A protein and the small-molecule ligand that binds it are described below.
Small molecule (SMILES): NCC(=O)O

Binding-site contacts:
Ligand atom C contacts residue HIS583 of chain 1.A at 4.3 Å.
Ligand atom O contacts residue HIS767 of chain 1.B at 3.5 Å (h-bond).
Ligand atom OXT contacts residue TYR766 of chain 1.B at 3.2 Å.
Ligand atom CA contacts residue HIS767 of chain 1.B at 4.5 Å.
Ligand atom N contacts residue HIS583 of chain 1.A at 3.2 Å (h-bond).
Ligand atom C contacts residue TYR766 of chain 1.B at 3.6 Å (hydrophobic).
Ligand atom OXT contacts residue HIS767 of chain 1.B at 2.4 Å (h-bond).
Ligand atom C contacts residue TRP696 of chain 1.A at 4.0 Å (hydrophobic).
Ligand atom CA contacts residue HIS583 of chain 1.A at 4.3 Å.
Ligand atom OXT contacts residue TRP696 of chain 1.A at 4.1 Å.
Ligand atom C contacts residue HIS767 of chain 1.B at 3.2 Å.
Ligand atom CA contacts residue SER681 of chain 1.A at 3.0 Å.
Ligand atom N contacts residue SER681 of chain 1.A at 4.2 Å.
Ligand atom C contacts residue SER681 of chain 1.A at 3.4 Å.
Ligand atom OXT contacts residue PHE316 of chain 1.A at 4.3 Å.
Ligand atom CA contacts residue PHE316 of chain 1.A at 4.0 Å (hydrophobic).
Ligand atom CA contacts residue TRQ697 of chain 1.A at 3.6 Å.
Ligand atom CA contacts residue TRP696 of chain 1.A at 4.0 Å (hydrophobic).
Ligand atom N contacts residue TRQ697 of chain 1.A at 2.2 Å (h-bond).
Ligand atom O contacts residue TYR766 of chain 1.B at 2.7 Å (h-bond).
Ligand atom C contacts residue PHE316 of chain 1.A at 3.8 Å (hydrophobic).
Ligand atom O contacts residue TRP696 of chain 1.A at 3.9 Å.
Ligand atom O contacts residue PHE316 of chain 1.A at 3.6 Å.
Ligand atom N contacts residue PHE316 of chain 1.A at 4.2 Å.
Ligand atom OXT contacts residue TYR772 of chain 1.A at 4.4 Å.
Ligand atom N contacts residue TRP696 of chain 1.A at 4.2 Å.
Ligand atom CA contacts residue CYS682 of chain 1.A at 4.1 Å (hydrophobic).
Ligand atom OXT contacts residue SER681 of chain 1.A at 2.8 Å (h-bond).
Ligand atom O contacts residue HIS583 of chain 1.A at 3.1 Å (h-bond).
Ligand atom O contacts residue TRQ697 of chain 1.A at 4.5 Å.

Sequence of chain 1.A:
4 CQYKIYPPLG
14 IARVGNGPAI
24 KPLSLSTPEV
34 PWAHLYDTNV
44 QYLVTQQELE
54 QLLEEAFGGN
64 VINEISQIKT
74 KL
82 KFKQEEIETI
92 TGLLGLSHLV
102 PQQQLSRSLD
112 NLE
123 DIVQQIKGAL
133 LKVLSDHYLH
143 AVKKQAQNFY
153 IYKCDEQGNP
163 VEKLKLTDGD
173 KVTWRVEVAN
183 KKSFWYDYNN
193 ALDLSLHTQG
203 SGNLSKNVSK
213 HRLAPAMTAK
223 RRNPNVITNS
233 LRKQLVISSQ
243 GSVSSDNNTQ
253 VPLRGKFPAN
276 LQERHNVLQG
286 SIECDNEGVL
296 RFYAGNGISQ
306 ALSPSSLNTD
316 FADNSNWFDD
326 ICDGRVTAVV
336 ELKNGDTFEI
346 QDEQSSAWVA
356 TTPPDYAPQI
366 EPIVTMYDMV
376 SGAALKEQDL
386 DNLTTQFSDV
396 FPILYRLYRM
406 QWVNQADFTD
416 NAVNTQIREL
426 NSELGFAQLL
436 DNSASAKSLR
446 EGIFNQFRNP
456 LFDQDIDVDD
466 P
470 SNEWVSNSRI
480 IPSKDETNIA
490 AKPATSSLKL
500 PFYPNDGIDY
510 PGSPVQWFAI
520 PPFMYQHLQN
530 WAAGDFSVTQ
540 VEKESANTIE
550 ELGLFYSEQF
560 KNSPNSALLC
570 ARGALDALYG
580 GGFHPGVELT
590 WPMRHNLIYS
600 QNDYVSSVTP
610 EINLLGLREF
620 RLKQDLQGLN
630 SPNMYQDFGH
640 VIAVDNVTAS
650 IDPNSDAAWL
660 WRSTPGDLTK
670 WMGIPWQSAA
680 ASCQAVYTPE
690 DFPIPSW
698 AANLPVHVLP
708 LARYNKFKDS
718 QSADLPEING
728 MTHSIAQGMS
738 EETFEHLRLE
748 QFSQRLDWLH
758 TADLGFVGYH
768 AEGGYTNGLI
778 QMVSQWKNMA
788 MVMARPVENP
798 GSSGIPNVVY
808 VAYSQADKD

Sequence of chain 1.B:
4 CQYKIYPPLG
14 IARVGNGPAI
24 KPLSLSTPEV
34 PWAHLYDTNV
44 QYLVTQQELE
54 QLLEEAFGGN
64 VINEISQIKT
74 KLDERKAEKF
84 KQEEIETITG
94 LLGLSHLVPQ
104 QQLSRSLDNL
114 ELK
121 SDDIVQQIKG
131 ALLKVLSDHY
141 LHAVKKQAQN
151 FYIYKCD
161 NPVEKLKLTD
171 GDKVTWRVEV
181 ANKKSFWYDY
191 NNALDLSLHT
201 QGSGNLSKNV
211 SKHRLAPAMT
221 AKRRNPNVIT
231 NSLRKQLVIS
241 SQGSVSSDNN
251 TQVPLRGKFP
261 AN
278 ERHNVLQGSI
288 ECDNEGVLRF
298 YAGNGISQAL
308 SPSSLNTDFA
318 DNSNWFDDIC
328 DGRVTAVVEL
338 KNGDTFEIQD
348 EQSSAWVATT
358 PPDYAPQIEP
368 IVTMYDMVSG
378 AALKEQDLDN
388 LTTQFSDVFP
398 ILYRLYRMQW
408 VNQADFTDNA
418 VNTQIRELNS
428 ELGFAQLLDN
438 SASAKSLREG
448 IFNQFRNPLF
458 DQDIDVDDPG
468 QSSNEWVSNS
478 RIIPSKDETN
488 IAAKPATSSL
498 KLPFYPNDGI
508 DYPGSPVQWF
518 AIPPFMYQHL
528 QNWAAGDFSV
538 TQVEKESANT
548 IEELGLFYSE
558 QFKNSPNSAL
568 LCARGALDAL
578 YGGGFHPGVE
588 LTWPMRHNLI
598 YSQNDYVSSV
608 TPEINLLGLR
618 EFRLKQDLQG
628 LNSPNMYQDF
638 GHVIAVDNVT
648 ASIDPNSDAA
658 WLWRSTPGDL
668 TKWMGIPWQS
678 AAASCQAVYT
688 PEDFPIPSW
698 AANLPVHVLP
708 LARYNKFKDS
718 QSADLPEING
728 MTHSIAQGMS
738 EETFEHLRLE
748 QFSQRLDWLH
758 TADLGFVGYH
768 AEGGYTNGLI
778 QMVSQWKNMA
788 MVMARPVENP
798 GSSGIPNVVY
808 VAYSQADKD